Sequence of chain 30.B:
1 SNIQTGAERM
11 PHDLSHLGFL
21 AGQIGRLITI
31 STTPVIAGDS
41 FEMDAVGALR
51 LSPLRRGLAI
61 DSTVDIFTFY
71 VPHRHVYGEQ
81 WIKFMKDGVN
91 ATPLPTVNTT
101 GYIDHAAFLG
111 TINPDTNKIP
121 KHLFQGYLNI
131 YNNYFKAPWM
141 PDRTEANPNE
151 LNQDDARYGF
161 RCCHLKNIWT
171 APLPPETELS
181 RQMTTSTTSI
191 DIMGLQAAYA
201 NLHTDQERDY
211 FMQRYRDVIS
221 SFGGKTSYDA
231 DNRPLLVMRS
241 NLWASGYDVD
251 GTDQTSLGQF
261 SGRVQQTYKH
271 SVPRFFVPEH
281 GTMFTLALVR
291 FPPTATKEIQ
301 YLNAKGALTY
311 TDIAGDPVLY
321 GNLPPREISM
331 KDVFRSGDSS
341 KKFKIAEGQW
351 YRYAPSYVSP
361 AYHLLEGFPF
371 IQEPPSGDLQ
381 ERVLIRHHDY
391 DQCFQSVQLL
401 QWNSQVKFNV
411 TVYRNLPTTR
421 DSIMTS

Sequence of chain 15.B:
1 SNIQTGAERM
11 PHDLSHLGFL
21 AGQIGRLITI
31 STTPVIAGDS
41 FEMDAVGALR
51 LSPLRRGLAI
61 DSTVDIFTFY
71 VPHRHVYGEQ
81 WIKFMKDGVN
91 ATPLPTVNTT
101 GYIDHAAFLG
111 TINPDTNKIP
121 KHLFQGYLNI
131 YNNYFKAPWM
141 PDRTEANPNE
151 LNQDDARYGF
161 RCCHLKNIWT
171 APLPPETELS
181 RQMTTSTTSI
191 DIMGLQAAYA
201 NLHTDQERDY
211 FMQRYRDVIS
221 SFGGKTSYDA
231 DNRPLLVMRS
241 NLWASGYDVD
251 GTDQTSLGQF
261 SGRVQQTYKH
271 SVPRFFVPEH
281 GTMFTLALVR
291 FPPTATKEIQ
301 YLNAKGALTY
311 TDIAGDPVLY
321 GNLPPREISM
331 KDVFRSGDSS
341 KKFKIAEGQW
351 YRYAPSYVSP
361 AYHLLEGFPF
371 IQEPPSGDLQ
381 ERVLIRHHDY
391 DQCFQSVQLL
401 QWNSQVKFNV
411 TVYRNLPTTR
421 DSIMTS

Sequence of chain 29.B:
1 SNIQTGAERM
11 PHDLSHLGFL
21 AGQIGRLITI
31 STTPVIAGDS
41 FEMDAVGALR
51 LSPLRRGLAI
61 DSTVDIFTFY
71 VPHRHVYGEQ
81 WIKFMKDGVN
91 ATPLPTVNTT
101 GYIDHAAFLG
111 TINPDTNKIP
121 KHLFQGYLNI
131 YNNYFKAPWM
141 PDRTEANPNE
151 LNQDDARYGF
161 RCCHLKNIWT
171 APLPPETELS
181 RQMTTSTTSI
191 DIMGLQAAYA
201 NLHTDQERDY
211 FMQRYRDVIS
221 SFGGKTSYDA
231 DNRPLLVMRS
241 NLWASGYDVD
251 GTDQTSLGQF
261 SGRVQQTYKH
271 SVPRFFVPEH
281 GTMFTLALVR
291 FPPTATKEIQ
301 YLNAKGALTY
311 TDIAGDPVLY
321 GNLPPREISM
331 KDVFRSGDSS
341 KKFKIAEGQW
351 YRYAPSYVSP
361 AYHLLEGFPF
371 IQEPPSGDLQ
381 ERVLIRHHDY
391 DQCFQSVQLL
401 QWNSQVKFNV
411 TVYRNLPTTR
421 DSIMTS

Binding-site contacts:
Ligand atom C4' contacts residue THR5 of chain 15.B at 2.6 Å.
Ligand atom C4' contacts residue GLY6 of chain 15.B at 3.1 Å.
Ligand atom P contacts residue ARG28 of chain 29.D at 3.4 Å.
Ligand atom N7 contacts residue ALA27 of chain 29.D at 1.6 Å.
Ligand atom O3' contacts residue THR5 of chain 15.B at 3.1 Å (h-bond).
Ligand atom C5' contacts residue ARG28 of chain 29.D at 2.8 Å.
Ligand atom C4' contacts residue ARG420 of chain 30.B at 3.4 Å.
Ligand atom C8 contacts residue ALA27 of chain 29.D at 2.0 Å (hydrophobic).
Ligand atom C3' contacts residue THR5 of chain 15.B at 3.2 Å.
Ligand atom C5 contacts residue GLY26 of chain 29.D at 3.5 Å.
Ligand atom O3' contacts residue GLY6 of chain 15.B at 2.3 Å (h-bond).
Ligand atom C5 contacts residue ALA7 of chain 15.B at 2.7 Å (hydrophobic).
Ligand atom OP1 contacts residue PHE211 of chain 29.B at 2.1 Å.
Ligand atom C5' contacts residue TYR31 of chain 29.D at 3.0 Å (hydrophobic).
Ligand atom O5' contacts residue ARG28 of chain 29.D at 3.1 Å (salt-bridge).
Ligand atom O4' contacts residue GLY6 of chain 15.B at 2.9 Å.
Ligand atom P contacts residue TYR31 of chain 29.D at 3.5 Å.
Ligand atom N9 contacts residue ALA27 of chain 29.D at 3.1 Å.
Ligand atom P contacts residue ARG420 of chain 30.B at 2.5 Å.
Ligand atom N6 contacts residue ALA27 of chain 29.D at 3.2 Å (h-bond).
Ligand atom C1' contacts residue GLY6 of chain 15.B at 2.9 Å.
Ligand atom C5 contacts residue ALA27 of chain 29.D at 2.9 Å (hydrophobic).
Ligand atom C5' contacts residue THR5 of chain 15.B at 3.1 Å.
Ligand atom O5' contacts residue TYR31 of chain 29.D at 2.2 Å (h-bond).
Ligand atom N6 contacts residue GLY26 of chain 29.D at 3.1 Å.
Ligand atom O4' contacts residue ARG420 of chain 30.B at 3.2 Å (salt-bridge).
Ligand atom OP1 contacts residue ARG420 of chain 30.B at 2.4 Å (salt-bridge).
Ligand atom C8 contacts residue ARG28 of chain 29.D at 3.1 Å.
Ligand atom O3' contacts residue ARG420 of chain 30.B at 1.7 Å (salt-bridge).
Ligand atom N7 contacts residue GLY26 of chain 29.D at 2.7 Å.
Ligand atom O3' contacts residue TYR31 of chain 29.D at 3.2 Å (h-bond).
Ligand atom OP2 contacts residue GLU207 of chain 29.B at 2.0 Å (salt-bridge).
Ligand atom C6 contacts residue ALA7 of chain 15.B at 2.7 Å (hydrophobic).
Ligand atom OP2 contacts residue ARG420 of chain 30.B at 3.4 Å (salt-bridge).
Ligand atom OP1 contacts residue THR418 of chain 30.B at 3.2 Å.
Ligand atom N6 contacts residue ASP217 of chain 29.B at 2.8 Å (salt-bridge).
Ligand atom P contacts residue GLU207 of chain 29.B at 3.4 Å.
Ligand atom OP1 contacts residue ARG28 of chain 29.D at 2.7 Å (salt-bridge).
Ligand atom C3' contacts residue GLY6 of chain 15.B at 3.2 Å.
Ligand atom O5' contacts residue ARG420 of chain 30.B at 2.9 Å (salt-bridge).

The protein below binds the small molecule below.
Small molecule (SMILES): N=c1ccn([C@H]2C[C@H](O)[C@@H](CO[P](=O)(O)O[C@H]3C[C@H](n4cnc5c(N)ncnc54)O[C@@H]3CO[P](=O)(O)O[C@H]3C[C@H](n4cnc5c(N)ncnc54)O[C@@H]3CO[P](=O)(O)O[C@H]3C[C@H](n4cnc5c(N)ncnc54)O[C@@H]3COP(=O)(O)O)O2)c(=O)[nH]1

Sequence of chain 29.D:
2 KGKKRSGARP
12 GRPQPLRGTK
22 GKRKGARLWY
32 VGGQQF